Binding-site contacts:
Ligand atom C4 contacts residue ASN360 of chain 2.A at 4.3 Å.
Ligand atom C7 contacts residue ASN360 of chain 2.A at 3.3 Å.
Ligand atom N2 contacts residue ASN360 of chain 2.A at 3.1 Å (h-bond).
Ligand atom O6 contacts residue GLY357 of chain 2.A at 2.8 Å.
Ligand atom C6 contacts residue GLY357 of chain 2.A at 4.1 Å.
Ligand atom O5 contacts residue SER356 of chain 2.A at 4.4 Å.
Ligand atom O5 contacts residue ASN360 of chain 2.A at 2.2 Å (h-bond).
Ligand atom O6 contacts residue ASN360 of chain 2.A at 3.8 Å.
Ligand atom C3 contacts residue ASN360 of chain 2.A at 4.0 Å.
Ligand atom C5 contacts residue ASN360 of chain 2.A at 3.1 Å.
Ligand atom C6 contacts residue ASN360 of chain 2.A at 4.0 Å.
Ligand atom O7 contacts residue ASN360 of chain 2.A at 3.0 Å (h-bond).
Ligand atom C2 contacts residue ASN360 of chain 2.A at 2.6 Å.
Ligand atom C1 contacts residue ASN360 of chain 2.A at 1.6 Å.
Ligand atom O6 contacts residue SER356 of chain 2.A at 3.9 Å.
Ligand atom O5 contacts residue GLY357 of chain 2.A at 4.4 Å.

Sequence of chain 2.A:
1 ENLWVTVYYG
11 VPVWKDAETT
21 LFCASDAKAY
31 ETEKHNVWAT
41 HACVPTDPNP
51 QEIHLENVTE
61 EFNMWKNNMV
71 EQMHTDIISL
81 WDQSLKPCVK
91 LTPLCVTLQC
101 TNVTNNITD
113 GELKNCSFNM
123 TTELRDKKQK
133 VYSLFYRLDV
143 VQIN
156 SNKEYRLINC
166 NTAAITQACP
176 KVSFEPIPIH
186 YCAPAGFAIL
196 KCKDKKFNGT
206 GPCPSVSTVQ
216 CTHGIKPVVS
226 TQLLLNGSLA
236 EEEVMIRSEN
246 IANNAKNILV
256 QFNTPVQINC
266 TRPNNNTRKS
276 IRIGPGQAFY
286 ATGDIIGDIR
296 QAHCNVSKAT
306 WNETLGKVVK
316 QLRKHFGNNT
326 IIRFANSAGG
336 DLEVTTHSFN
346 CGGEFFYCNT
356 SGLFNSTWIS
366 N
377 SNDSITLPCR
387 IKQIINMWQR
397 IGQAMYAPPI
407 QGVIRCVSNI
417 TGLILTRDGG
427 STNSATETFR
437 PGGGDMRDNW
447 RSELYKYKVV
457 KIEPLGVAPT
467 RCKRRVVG

The small molecule below binds the protein below.
Small molecule (SMILES): CC(=O)N[C@H]1[C@H](O[C@H]2[C@H](O)[C@@H](NC(C)=O)CO[C@@H]2CO)O[C@H](CO)[C@@H](O)[C@@H]1O